Binding-site contacts:
Ligand atom O6 contacts residue ASN165 of chain 1.A at 3.2 Å.
Ligand atom C3 contacts residue ASN162 of chain 1.A at 3.8 Å.
Ligand atom C2 contacts residue ASN162 of chain 1.A at 2.5 Å.
Ligand atom C6 contacts residue ASN165 of chain 1.A at 4.2 Å.
Ligand atom C7 contacts residue ASN162 of chain 1.A at 3.5 Å.
Ligand atom O5 contacts residue ASN165 of chain 1.A at 3.3 Å.
Ligand atom C5 contacts residue ASN165 of chain 1.A at 4.3 Å.
Ligand atom C2 contacts residue THR164 of chain 1.A at 4.2 Å.
Ligand atom C6 contacts residue THR164 of chain 1.A at 4.3 Å.
Ligand atom C5 contacts residue ASN162 of chain 1.A at 3.7 Å.
Ligand atom N2 contacts residue ASN162 of chain 1.A at 2.9 Å (h-bond).
Ligand atom C4 contacts residue ASN162 of chain 1.A at 4.2 Å.
Ligand atom N2 contacts residue THR164 of chain 1.A at 4.5 Å.
Ligand atom O7 contacts residue ASN162 of chain 1.A at 3.6 Å (h-bond).
Ligand atom C3 contacts residue THR164 of chain 1.A at 4.5 Å.
Ligand atom C1 contacts residue THR164 of chain 1.A at 3.1 Å.
Ligand atom C1 contacts residue ASN165 of chain 1.A at 4.0 Å.
Ligand atom O5 contacts residue ASN162 of chain 1.A at 2.4 Å (h-bond).
Ligand atom O5 contacts residue THR164 of chain 1.A at 3.5 Å (h-bond).
Ligand atom C1 contacts residue ASN162 of chain 1.A at 1.4 Å.
Ligand atom O6 contacts residue THR164 of chain 1.A at 4.4 Å.
Ligand atom C5 contacts residue THR164 of chain 1.A at 3.6 Å.

Sequence of chain 1.A:
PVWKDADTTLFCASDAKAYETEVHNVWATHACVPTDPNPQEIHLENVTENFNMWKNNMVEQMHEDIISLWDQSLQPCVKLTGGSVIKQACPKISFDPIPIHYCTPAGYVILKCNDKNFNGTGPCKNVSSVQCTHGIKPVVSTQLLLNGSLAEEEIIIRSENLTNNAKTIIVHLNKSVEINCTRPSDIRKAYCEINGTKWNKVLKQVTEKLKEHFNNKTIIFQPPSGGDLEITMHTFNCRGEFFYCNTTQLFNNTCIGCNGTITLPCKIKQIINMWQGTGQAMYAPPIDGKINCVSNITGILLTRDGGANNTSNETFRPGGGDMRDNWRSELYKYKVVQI

This small molecule binds to this protein.
Small molecule (SMILES): CC(=O)N[C@@H]1[C@@H](O)[C@H](O)[C@@H](CO)O[C@H]1O